This small molecule binds to this protein.
Small molecule (SMILES): CN(C)C(=O)CCc1cnc2c(c1)c(N)c(C(=O)NCc1ccc(F)cc1F)c(=O)n2O

Binding-site contacts:
Ligand atom C09 contacts residue PRO155 of chain 1.G at 4.0 Å (hydrophobic).
Ligand atom C08 contacts residue PRO155 of chain 1.G at 3.9 Å (hydrophobic).
Ligand atom O11 contacts residue MG1 of chain 1.R at 1.7 Å.
Ligand atom N10 contacts residue GLU162 of chain 1.G at 3.5 Å (salt-bridge).
Ligand atom O11 contacts residue GLU162 of chain 1.G at 2.8 Å (salt-bridge).
Ligand atom C22 contacts residue PRO155 of chain 1.G at 4.0 Å (hydrophobic).
Ligand atom C05 contacts residue ASP126 of chain 1.G at 3.7 Å.
Ligand atom N06 contacts residue MG1 of chain 1.R at 2.2 Å.
Ligand atom C09 contacts residue GLU162 of chain 1.G at 3.4 Å.
Ligand atom O11 contacts residue ASP126 of chain 1.G at 2.8 Å (salt-bridge).
Ligand atom C01 contacts residue MG1 of chain 1.R at 3.3 Å.
Ligand atom C30 contacts residue ASN127 of chain 1.G at 3.7 Å.
Ligand atom C01 contacts residue ASP126 of chain 1.G at 3.8 Å.
Ligand atom C26 contacts residue ASN127 of chain 1.G at 3.7 Å.
Ligand atom C13 contacts residue PRO155 of chain 1.G at 3.8 Å (hydrophobic).
Ligand atom O12 contacts residue MG1 of chain 1.S at 1.8 Å.
Ligand atom O12 contacts residue GLU162 of chain 1.G at 2.5 Å (salt-bridge).
Ligand atom C18 contacts residue PRO155 of chain 1.G at 4.0 Å (hydrophobic).
Ligand atom N10 contacts residue MG1 of chain 1.R at 2.5 Å.
Ligand atom C05 contacts residue MG1 of chain 1.R at 2.7 Å.
Ligand atom C27 contacts residue ASN127 of chain 1.G at 3.6 Å.
Ligand atom C31 contacts residue TYR153 of chain 1.G at 3.8 Å (hydrophobic).
Ligand atom C09 contacts residue MG1 of chain 1.S at 2.6 Å.
Ligand atom O15 contacts residue PRO155 of chain 1.G at 3.9 Å.
Ligand atom O11 contacts residue MG1 of chain 1.S at 2.1 Å.
Ligand atom O12 contacts residue PRO155 of chain 1.G at 4.0 Å.
Ligand atom F23 contacts residue THR156 of chain 1.G at 3.2 Å.
Ligand atom O12 contacts residue ASP69 of chain 1.G at 3.9 Å.
Ligand atom N10 contacts residue ASP126 of chain 1.G at 3.6 Å.
Ligand atom N28 contacts residue TYR153 of chain 1.G at 4.0 Å.
Ligand atom F32 contacts residue GLU162 of chain 1.G at 3.2 Å.
Ligand atom N14 contacts residue PRO155 of chain 1.G at 4.0 Å.
Ligand atom C09 contacts residue MG1 of chain 1.R at 3.8 Å.
Ligand atom C08 contacts residue MG1 of chain 1.S at 3.9 Å.
Ligand atom C05 contacts residue MG1 of chain 1.S at 4.0 Å.
Ligand atom N10 contacts residue MG1 of chain 1.S at 2.7 Å.
Ligand atom C30 contacts residue TYR153 of chain 1.G at 3.6 Å (hydrophobic).
Ligand atom O11 contacts residue ASP69 of chain 1.G at 2.8 Å (salt-bridge).
Ligand atom N28 contacts residue ASN127 of chain 1.G at 3.6 Å (h-bond).
Ligand atom N06 contacts residue ASP126 of chain 1.G at 3.0 Å (salt-bridge).

Sequence of chain 1.G:
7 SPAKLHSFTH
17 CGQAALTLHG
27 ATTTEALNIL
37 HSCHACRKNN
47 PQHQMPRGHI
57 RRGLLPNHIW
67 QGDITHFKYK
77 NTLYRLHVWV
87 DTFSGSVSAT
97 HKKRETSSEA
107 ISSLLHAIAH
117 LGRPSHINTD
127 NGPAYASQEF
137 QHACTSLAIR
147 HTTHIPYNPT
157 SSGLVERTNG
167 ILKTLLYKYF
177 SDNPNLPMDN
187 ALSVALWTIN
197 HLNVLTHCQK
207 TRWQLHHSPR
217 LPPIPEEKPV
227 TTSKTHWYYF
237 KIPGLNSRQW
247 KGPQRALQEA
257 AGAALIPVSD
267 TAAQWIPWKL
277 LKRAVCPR